A small-molecule ligand and the protein it binds are described below.
Small molecule (SMILES): CC(=O)N[C@@H]1[C@@H](O)[C@H](O)[C@@H](CO)O[C@H]1O

Sequence of chain 31.E:
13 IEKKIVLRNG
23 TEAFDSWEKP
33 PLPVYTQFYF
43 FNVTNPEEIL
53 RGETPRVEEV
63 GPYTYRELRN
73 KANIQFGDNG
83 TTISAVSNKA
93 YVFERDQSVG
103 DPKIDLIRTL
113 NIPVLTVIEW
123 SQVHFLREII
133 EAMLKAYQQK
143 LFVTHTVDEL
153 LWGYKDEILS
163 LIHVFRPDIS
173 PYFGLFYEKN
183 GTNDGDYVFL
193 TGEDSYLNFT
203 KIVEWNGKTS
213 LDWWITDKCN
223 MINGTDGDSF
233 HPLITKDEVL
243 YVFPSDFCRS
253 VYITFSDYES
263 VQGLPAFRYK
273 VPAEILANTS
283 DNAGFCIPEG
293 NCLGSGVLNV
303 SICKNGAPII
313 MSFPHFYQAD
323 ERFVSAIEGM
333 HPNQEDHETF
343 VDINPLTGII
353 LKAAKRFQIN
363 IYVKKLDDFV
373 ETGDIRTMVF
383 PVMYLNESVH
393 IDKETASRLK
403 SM

Binding-site contacts:
Ligand atom C4 contacts residue ASN21 of chain 31.E at 3.8 Å.
Ligand atom O6 contacts residue ASN21 of chain 31.E at 4.3 Å.
Ligand atom O5 contacts residue ASN21 of chain 31.E at 2.5 Å (h-bond).
Ligand atom C2 contacts residue ASN21 of chain 31.E at 2.5 Å.
Ligand atom O7 contacts residue ASN21 of chain 31.E at 4.0 Å.
Ligand atom N2 contacts residue ASN21 of chain 31.E at 3.3 Å (h-bond).
Ligand atom C6 contacts residue ASN21 of chain 31.E at 3.3 Å.
Ligand atom C3 contacts residue ASN21 of chain 31.E at 3.7 Å.
Ligand atom C1 contacts residue ASN21 of chain 31.E at 1.4 Å.
Ligand atom C5 contacts residue ASN21 of chain 31.E at 3.3 Å.
Ligand atom C7 contacts residue ASN21 of chain 31.E at 4.0 Å.